A small-molecule ligand and the protein it binds are described below.
Small molecule (SMILES): CC1=C(C(=O)Nc2ccc3[nH]ncc3c2)[C@H](c2ccc(F)c(C(=O)NCc3ccccn3)c2)NC(=O)N1

Binding-site contacts:
Ligand atom CAC contacts residue ILE168 of chain 1.A at 3.2 Å (hydrophobic).
Ligand atom CBF contacts residue PHE173 of chain 1.A at 3.4 Å (hydrophobic).
Ligand atom NAB contacts residue MET245 of chain 1.A at 2.9 Å (h-bond).
Ligand atom CAD contacts residue LEU295 of chain 1.A at 3.2 Å (hydrophobic).
Ligand atom CAH contacts residue ASP306 of chain 1.A at 3.2 Å.
Ligand atom FBA contacts residue GLY174 of chain 1.A at 3.3 Å.
Ligand atom NAA contacts residue ALA189 of chain 1.A at 3.2 Å.
Ligand atom CBK contacts residue PHE173 of chain 1.A at 3.4 Å (hydrophobic).
Ligand atom NBG contacts residue PHE173 of chain 1.A at 3.3 Å.
Ligand atom OBC contacts residue PHE173 of chain 1.A at 2.8 Å (h-bond).
Ligand atom CAR contacts residue ASP306 of chain 1.A at 3.1 Å.
Ligand atom CAH contacts residue SER305 of chain 1.A at 3.2 Å.
Ligand atom CAN contacts residue ARG170 of chain 1.A at 3.3 Å.
Ligand atom CAV contacts residue ARG170 of chain 1.A at 3.4 Å.
Ligand atom CBI contacts residue GLY308 of chain 1.A at 3.6 Å.
Ligand atom NAO contacts residue ARG170 of chain 1.A at 3.4 Å (salt-bridge).
Ligand atom CAS contacts residue ASP306 of chain 1.A at 3.2 Å.
Ligand atom CAI contacts residue SER305 of chain 1.A at 3.5 Å.
Ligand atom CAZ contacts residue ASP306 of chain 1.A at 3.6 Å.
Ligand atom CBJ contacts residue GLU210 of chain 1.A at 3.3 Å.
Ligand atom CAZ contacts residue GLY171 of chain 1.A at 3.5 Å.
Ligand atom FBA contacts residue LEU193 of chain 1.A at 3.1 Å.
Ligand atom CAM contacts residue ASP306 of chain 1.A at 3.3 Å.
Ligand atom CBH contacts residue PHE173 of chain 1.A at 3.5 Å (hydrophobic).
Ligand atom NAQ contacts residue ASN293 of chain 1.A at 3.1 Å (h-bond).
Ligand atom CAY contacts residue GLY171 of chain 1.A at 3.4 Å.
Ligand atom CAU contacts residue ARG170 of chain 1.A at 3.3 Å.
Ligand atom NAJ contacts residue ASP306 of chain 1.A at 3.0 Å (salt-bridge).
Ligand atom CAG contacts residue ASP306 of chain 1.A at 3.5 Å.
Ligand atom OAL contacts residue GLY169 of chain 1.A at 3.4 Å.
Ligand atom CAX contacts residue GLY174 of chain 1.A at 3.6 Å.
Ligand atom OBC contacts residue GLY172 of chain 1.A at 3.1 Å (h-bond).
Ligand atom CAX contacts residue GLY171 of chain 1.A at 3.5 Å.
Ligand atom NAB contacts residue ILE168 of chain 1.A at 3.5 Å.
Ligand atom NAQ contacts residue ASP306 of chain 1.A at 3.4 Å (salt-bridge).
Ligand atom CBB contacts residue GLY172 of chain 1.A at 3.5 Å.
Ligand atom CAF contacts residue LEU295 of chain 1.A at 3.4 Å (hydrophobic).
Ligand atom CAC contacts residue MET245 of chain 1.A at 3.5 Å (hydrophobic).
Ligand atom OBC contacts residue GLY171 of chain 1.A at 3.5 Å.
Ligand atom NAA contacts residue ASP243 of chain 1.A at 2.9 Å (salt-bridge).

Sequence of chain 1.A:
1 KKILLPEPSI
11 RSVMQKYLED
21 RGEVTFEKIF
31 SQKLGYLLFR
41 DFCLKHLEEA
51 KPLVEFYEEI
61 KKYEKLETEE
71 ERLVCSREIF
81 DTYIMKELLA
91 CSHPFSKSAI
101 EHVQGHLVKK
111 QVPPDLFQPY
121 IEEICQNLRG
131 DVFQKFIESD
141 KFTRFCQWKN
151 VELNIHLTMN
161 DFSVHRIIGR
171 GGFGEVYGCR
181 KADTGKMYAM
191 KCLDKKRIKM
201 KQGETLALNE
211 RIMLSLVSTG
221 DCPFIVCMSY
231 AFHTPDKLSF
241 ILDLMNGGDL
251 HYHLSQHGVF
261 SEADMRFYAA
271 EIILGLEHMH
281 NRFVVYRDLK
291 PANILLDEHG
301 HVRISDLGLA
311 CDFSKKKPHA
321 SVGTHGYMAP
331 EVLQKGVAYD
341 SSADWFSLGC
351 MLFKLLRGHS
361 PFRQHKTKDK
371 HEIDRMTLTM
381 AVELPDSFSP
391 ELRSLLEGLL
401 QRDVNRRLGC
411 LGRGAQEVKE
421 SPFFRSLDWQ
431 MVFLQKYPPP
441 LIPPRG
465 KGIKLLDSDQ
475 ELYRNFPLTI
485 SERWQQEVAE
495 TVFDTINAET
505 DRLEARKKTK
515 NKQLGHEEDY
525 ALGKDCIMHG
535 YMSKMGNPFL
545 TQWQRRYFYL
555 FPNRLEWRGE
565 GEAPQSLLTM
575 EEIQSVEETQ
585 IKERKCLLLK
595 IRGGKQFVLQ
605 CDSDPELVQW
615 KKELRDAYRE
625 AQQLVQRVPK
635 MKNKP